Sequence of chain 2.A:
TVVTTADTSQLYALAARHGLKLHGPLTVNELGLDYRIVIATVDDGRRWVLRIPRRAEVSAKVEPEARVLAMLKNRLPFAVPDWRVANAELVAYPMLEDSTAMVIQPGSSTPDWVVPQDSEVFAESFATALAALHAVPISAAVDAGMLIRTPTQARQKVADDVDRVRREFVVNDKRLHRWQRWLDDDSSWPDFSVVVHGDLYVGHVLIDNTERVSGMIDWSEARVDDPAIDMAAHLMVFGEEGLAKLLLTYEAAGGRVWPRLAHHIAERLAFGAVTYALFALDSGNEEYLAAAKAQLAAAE

A protein and the small-molecule ligand that binds it are described below.
Small molecule (SMILES): CC[C@H]1OC(=O)[C@H](C)[C@@H](O[C@H]2C[C@@](C)(OC)[C@@H](O)[C@H](C)O2)[C@H](C)[C@@H](O[C@@H]2O[C@H](C)C[C@H](N(C)C)[C@H]2O)[C@](C)(O)C[C@@H](C)CN(C)[C@H](C)[C@@H](O)[C@]1(C)O

Sequence of chain 1.A:
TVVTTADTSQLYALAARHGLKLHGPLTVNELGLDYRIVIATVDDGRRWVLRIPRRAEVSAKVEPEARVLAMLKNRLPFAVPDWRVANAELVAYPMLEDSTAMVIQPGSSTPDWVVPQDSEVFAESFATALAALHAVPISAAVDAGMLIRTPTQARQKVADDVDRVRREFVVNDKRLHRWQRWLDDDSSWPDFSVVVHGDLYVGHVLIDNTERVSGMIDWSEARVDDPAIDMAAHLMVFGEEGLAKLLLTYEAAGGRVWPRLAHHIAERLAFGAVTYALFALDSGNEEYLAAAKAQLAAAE

Binding-site contacts:
Ligand atom C20 contacts residue TYR289 of chain 1.A at 3.8 Å (hydrophobic).
Ligand atom C1B contacts residue MET237 of chain 1.A at 3.6 Å (hydrophobic).
Ligand atom C19 contacts residue TYR277 of chain 1.A at 3.6 Å (hydrophobic).
Ligand atom C1A contacts residue ASP200 of chain 1.A at 4.1 Å.
Ligand atom C16 contacts residue VAL3 of chain 2.A at 4.1 Å (hydrophobic).
Ligand atom C2 contacts residue TYR202 of chain 1.A at 3.6 Å (hydrophobic).
Ligand atom C6A contacts residue THR276 of chain 1.A at 4.0 Å.
Ligand atom C8B contacts residue TYR202 of chain 1.A at 4.1 Å (hydrophobic).
Ligand atom C22 contacts residue SER110 of chain 1.A at 3.8 Å.
Ligand atom C4A contacts residue PHE280 of chain 1.A at 3.9 Å (hydrophobic).
Ligand atom C16 contacts residue VAL238 of chain 1.A at 3.7 Å (hydrophobic).
Ligand atom C8A contacts residue ASP200 of chain 1.A at 3.7 Å.
Ligand atom C7A contacts residue ASP200 of chain 1.A at 3.2 Å.
Ligand atom O4B contacts residue THR276 of chain 1.A at 3.8 Å.
Ligand atom C7A contacts residue GLU222 of chain 1.A at 3.9 Å.
Ligand atom C22 contacts residue SER109 of chain 1.A at 3.9 Å.
Ligand atom O2A contacts residue HIS205 of chain 1.A at 4.2 Å.
Ligand atom C17 contacts residue MET237 of chain 1.A at 3.5 Å (hydrophobic).
Ligand atom C23 contacts residue MET103 of chain 1.A at 3.8 Å (hydrophobic).
Ligand atom N3A contacts residue ASP200 of chain 1.A at 2.8 Å (salt-bridge).
Ligand atom C8B contacts residue LEU201 of chain 1.A at 3.9 Å (hydrophobic).
Ligand atom O3B contacts residue ASP200 of chain 1.A at 3.9 Å.
Ligand atom C6B contacts residue GLY273 of chain 1.A at 3.7 Å.
Ligand atom C6A contacts residue TYR277 of chain 1.A at 3.8 Å (hydrophobic).
Ligand atom C17 contacts residue TYR202 of chain 1.A at 3.7 Å (hydrophobic).
Ligand atom O2A contacts residue ASP200 of chain 1.A at 2.8 Å (salt-bridge).
Ligand atom C6A contacts residue PHE280 of chain 1.A at 3.5 Å (hydrophobic).
Ligand atom C8B contacts residue ALA234 of chain 1.A at 4.1 Å (hydrophobic).
Ligand atom C2B contacts residue MET237 of chain 1.A at 3.9 Å (hydrophobic).
Ligand atom O14 contacts residue TYR202 of chain 1.A at 3.6 Å.
Ligand atom O13 contacts residue ILE105 of chain 1.A at 4.0 Å.
Ligand atom C3A contacts residue ASP200 of chain 1.A at 3.3 Å.
Ligand atom O13 contacts residue PRO112 of chain 1.A at 3.5 Å.
Ligand atom C18 contacts residue TYR202 of chain 1.A at 3.5 Å (hydrophobic).
Ligand atom C8B contacts residue ASP200 of chain 1.A at 3.6 Å.
Ligand atom C2A contacts residue ASP200 of chain 1.A at 3.5 Å.
Ligand atom C17 contacts residue ALA234 of chain 1.A at 4.1 Å (hydrophobic).
Ligand atom O1 contacts residue MET237 of chain 1.A at 3.8 Å.
Ligand atom C22 contacts residue ILE105 of chain 1.A at 4.0 Å (hydrophobic).
Ligand atom C15 contacts residue PRO112 of chain 1.A at 4.1 Å (hydrophobic).